Binding-site contacts:
Ligand atom C7 contacts residue ASN464 of chain 1.A at 3.3 Å.
Ligand atom C2 contacts residue ASN464 of chain 1.A at 2.3 Å.
Ligand atom O5 contacts residue ASN464 of chain 1.A at 2.4 Å (h-bond).
Ligand atom C1 contacts residue ASN464 of chain 1.A at 1.4 Å.
Ligand atom O7 contacts residue ASN464 of chain 1.A at 3.5 Å (h-bond).
Ligand atom C3 contacts residue ASN464 of chain 1.A at 3.7 Å.
Ligand atom C1 contacts residue SER462 of chain 1.A at 4.3 Å.
Ligand atom C8 contacts residue ASN464 of chain 1.A at 4.3 Å.
Ligand atom C8 contacts residue SER462 of chain 1.A at 4.3 Å.
Ligand atom C5 contacts residue ASN464 of chain 1.A at 3.6 Å.
Ligand atom C4 contacts residue ASN464 of chain 1.A at 4.1 Å.
Ligand atom N2 contacts residue SER462 of chain 1.A at 4.0 Å.
Ligand atom N2 contacts residue ASN464 of chain 1.A at 2.8 Å (h-bond).

A protein and the small-molecule ligand that binds it are described below.
Small molecule (SMILES): CC(=O)N[C@@H]1[C@@H](O)[C@H](O)[C@@H](CO)O[C@H]1O

Sequence of chain 1.A:
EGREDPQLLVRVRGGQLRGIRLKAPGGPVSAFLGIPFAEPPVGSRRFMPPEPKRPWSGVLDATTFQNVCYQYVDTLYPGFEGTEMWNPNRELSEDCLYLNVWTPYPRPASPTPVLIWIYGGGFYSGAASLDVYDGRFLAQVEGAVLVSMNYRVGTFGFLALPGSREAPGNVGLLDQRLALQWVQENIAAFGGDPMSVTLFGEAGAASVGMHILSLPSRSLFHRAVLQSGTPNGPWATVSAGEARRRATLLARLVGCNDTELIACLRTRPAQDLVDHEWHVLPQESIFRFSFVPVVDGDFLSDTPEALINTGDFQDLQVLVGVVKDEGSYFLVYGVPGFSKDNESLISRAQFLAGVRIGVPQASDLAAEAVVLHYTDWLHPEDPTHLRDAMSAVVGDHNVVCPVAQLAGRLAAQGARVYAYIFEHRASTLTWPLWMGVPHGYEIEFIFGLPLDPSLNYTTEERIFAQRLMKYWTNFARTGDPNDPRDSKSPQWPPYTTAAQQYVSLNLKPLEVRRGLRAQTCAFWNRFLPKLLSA